This protein binds this small molecule.
Small molecule (SMILES): COc1ccc(CCNCCc2ccc(O)c(O)c2)cc1

Binding-site contacts:
Ligand atom C08 contacts residue ASP110 of chain 1.A at 4.0 Å.
Ligand atom C08 contacts residue TYR77 of chain 1.A at 3.9 Å (hydrophobic).
Ligand atom C01 contacts residue PHE49 of chain 1.A at 3.3 Å (hydrophobic).
Ligand atom O16 contacts residue PHE81 of chain 1.A at 3.3 Å.
Ligand atom C20 contacts residue TYR77 of chain 1.A at 3.4 Å (hydrophobic).
Ligand atom C08 contacts residue GLU79 of chain 1.A at 3.4 Å.
Ligand atom O19 contacts residue PHE81 of chain 1.A at 3.8 Å.
Ligand atom C12 contacts residue VAL93 of chain 1.A at 4.0 Å (hydrophobic).
Ligand atom C13 contacts residue VAL93 of chain 1.A at 3.9 Å (hydrophobic).
Ligand atom O02 contacts residue LEU45 of chain 1.A at 3.4 Å.
Ligand atom C05 contacts residue MET152 of chain 1.A at 4.0 Å (hydrophobic).
Ligand atom C03 contacts residue MET66 of chain 1.A at 3.9 Å (hydrophobic).
Ligand atom C07 contacts residue TYR77 of chain 1.A at 3.7 Å (hydrophobic).
Ligand atom C15 contacts residue LEU64 of chain 1.A at 4.0 Å (hydrophobic).
Ligand atom C14 contacts residue PHE81 of chain 1.A at 3.8 Å (hydrophobic).
Ligand atom C13 contacts residue MET152 of chain 1.A at 3.8 Å (hydrophobic).
Ligand atom C11 contacts residue VAL93 of chain 1.A at 4.0 Å (hydrophobic).
Ligand atom O02 contacts residue PHE49 of chain 1.A at 3.9 Å.
Ligand atom C04 contacts residue MET152 of chain 1.A at 3.9 Å (hydrophobic).
Ligand atom C12 contacts residue MET152 of chain 1.A at 3.9 Å (hydrophobic).
Ligand atom C20 contacts residue MET66 of chain 1.A at 3.7 Å (hydrophobic).
Ligand atom C10 contacts residue ASP110 of chain 1.A at 3.3 Å.
Ligand atom N09 contacts residue GLU79 of chain 1.A at 3.8 Å.
Ligand atom O16 contacts residue LEU64 of chain 1.A at 3.5 Å.
Ligand atom C11 contacts residue LEU149 of chain 1.A at 3.9 Å (hydrophobic).
Ligand atom C17 contacts residue LEU41 of chain 1.A at 3.8 Å (hydrophobic).
Ligand atom C15 contacts residue LEU41 of chain 1.A at 4.0 Å (hydrophobic).
Ligand atom C14 contacts residue LYS91 of chain 1.A at 3.7 Å.
Ligand atom O16 contacts residue ALA38 of chain 1.A at 3.8 Å.
Ligand atom C17 contacts residue LEU64 of chain 1.A at 3.7 Å (hydrophobic).
Ligand atom C21 contacts residue MET66 of chain 1.A at 3.4 Å (hydrophobic).
Ligand atom C11 contacts residue MET152 of chain 1.A at 3.6 Å (hydrophobic).
Ligand atom C10 contacts residue GLU79 of chain 1.A at 3.8 Å.
Ligand atom O16 contacts residue LEU41 of chain 1.A at 3.7 Å.
Ligand atom C15 contacts residue PHE81 of chain 1.A at 3.6 Å (hydrophobic).
Ligand atom C01 contacts residue LEU45 of chain 1.A at 3.7 Å (hydrophobic).
Ligand atom O19 contacts residue LYS91 of chain 1.A at 2.6 Å (salt-bridge).
Ligand atom O19 contacts residue LEU37 of chain 1.A at 3.3 Å.
Ligand atom C01 contacts residue ALA48 of chain 1.A at 4.0 Å (hydrophobic).
Ligand atom C10 contacts residue LEU149 of chain 1.A at 4.0 Å (hydrophobic).

Sequence of chain 1.A:
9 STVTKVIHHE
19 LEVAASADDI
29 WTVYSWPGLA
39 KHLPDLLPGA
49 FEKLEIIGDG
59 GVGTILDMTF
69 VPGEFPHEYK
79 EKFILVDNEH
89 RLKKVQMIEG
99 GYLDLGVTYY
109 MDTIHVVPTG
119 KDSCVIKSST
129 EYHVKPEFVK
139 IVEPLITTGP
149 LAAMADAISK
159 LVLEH